Binding-site contacts:
Ligand atom O08 contacts residue TRP208 of chain 1.A at 3.6 Å.
Ligand atom NP0 contacts residue THR198 of chain 1.A at 3.0 Å (h-bond).
Ligand atom O09 contacts residue VAL121 of chain 1.A at 3.6 Å.
Ligand atom NP0 contacts residue HIS96 of chain 1.A at 3.2 Å (h-bond).
Ligand atom C03 contacts residue LEU197 of chain 1.A at 4.1 Å (hydrophobic).
Ligand atom NP0 contacts residue CYS94 of chain 1.A at 3.5 Å (h-bond).
Ligand atom C02 contacts residue LEU197 of chain 1.A at 4.2 Å (hydrophobic).
Ligand atom S07 contacts residue THR198 of chain 1.A at 3.8 Å.
Ligand atom NP0 contacts residue HIS119 of chain 1.A at 3.2 Å (h-bond).
Ligand atom O09 contacts residue VAL142 of chain 1.A at 4.0 Å.
Ligand atom C03 contacts residue THR198 of chain 1.A at 4.4 Å.
Ligand atom O09 contacts residue TRP208 of chain 1.A at 4.0 Å.
Ligand atom C01 contacts residue GLN92 of chain 1.A at 4.4 Å.
Ligand atom O08 contacts residue SER196 of chain 1.A at 4.1 Å.
Ligand atom O08 contacts residue ZN1 of chain 1.B at 4.4 Å.
Ligand atom O08 contacts residue HIS119 of chain 1.A at 4.5 Å.
Ligand atom C02 contacts residue THR199 of chain 1.A at 3.1 Å.
Ligand atom C04 contacts residue THR199 of chain 1.A at 4.3 Å.
Ligand atom C06 contacts residue VAL121 of chain 1.A at 4.4 Å (hydrophobic).
Ligand atom S07 contacts residue ZN1 of chain 1.B at 3.3 Å.
Ligand atom S07 contacts residue CYS94 of chain 1.A at 4.1 Å.
Ligand atom O08 contacts residue LEU197 of chain 1.A at 3.3 Å.
Ligand atom C04 contacts residue CYS94 of chain 1.A at 4.4 Å (hydrophobic).
Ligand atom C04 contacts residue ZN1 of chain 1.B at 4.3 Å.
Ligand atom O09 contacts residue HIS119 of chain 1.A at 3.3 Å (h-bond).
Ligand atom C04 contacts residue LEU197 of chain 1.A at 3.9 Å (hydrophobic).
Ligand atom O08 contacts residue THR198 of chain 1.A at 2.8 Å (h-bond).
Ligand atom S07 contacts residue HIS119 of chain 1.A at 3.9 Å.
Ligand atom NP0 contacts residue GLU106 of chain 1.A at 4.1 Å.
Ligand atom O09 contacts residue CYS94 of chain 1.A at 3.7 Å.
Ligand atom O09 contacts residue ZN1 of chain 1.B at 3.3 Å.
Ligand atom C05 contacts residue LEU197 of chain 1.A at 3.9 Å (hydrophobic).
Ligand atom NP0 contacts residue ZN1 of chain 1.B at 2.0 Å.
Ligand atom C05 contacts residue GLN92 of chain 1.A at 4.0 Å.
Ligand atom C01 contacts residue LEU197 of chain 1.A at 4.3 Å (hydrophobic).
Ligand atom C06 contacts residue GLN92 of chain 1.A at 3.8 Å.
Ligand atom C05 contacts residue VAL121 of chain 1.A at 3.8 Å (hydrophobic).
Ligand atom C06 contacts residue LEU197 of chain 1.A at 4.0 Å (hydrophobic).
Ligand atom C03 contacts residue THR199 of chain 1.A at 3.0 Å.
Ligand atom C06 contacts residue PHE130 of chain 1.A at 4.3 Å (hydrophobic).

A protein and the small-molecule ligand that binds it are described below.
Small molecule (SMILES): NS(=O)(=O)c1ccccc1

Sequence of chain 1.A:
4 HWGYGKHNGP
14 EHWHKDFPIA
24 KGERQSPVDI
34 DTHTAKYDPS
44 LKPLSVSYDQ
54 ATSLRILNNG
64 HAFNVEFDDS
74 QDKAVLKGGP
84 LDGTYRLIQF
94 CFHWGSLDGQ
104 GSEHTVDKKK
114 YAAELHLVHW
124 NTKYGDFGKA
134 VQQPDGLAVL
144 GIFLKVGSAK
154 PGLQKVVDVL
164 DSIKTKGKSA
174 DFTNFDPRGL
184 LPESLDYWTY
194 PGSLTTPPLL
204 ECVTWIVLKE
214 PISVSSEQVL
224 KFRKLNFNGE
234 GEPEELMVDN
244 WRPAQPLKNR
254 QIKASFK